A protein and the small-molecule ligand that binds it are described below.
Small molecule (SMILES): CC(=O)N[C@@H]1[C@@H](O)[C@H](O)[C@@H](CO)O[C@H]1O

Binding-site contacts:
Ligand atom C1 contacts residue ASN126 of chain 1.A at 1.4 Å.
Ligand atom O7 contacts residue ASN126 of chain 1.A at 3.6 Å.
Ligand atom C7 contacts residue ASN126 of chain 1.A at 3.5 Å.
Ligand atom C2 contacts residue ASN126 of chain 1.A at 2.5 Å.
Ligand atom O5 contacts residue ASN126 of chain 1.A at 2.4 Å (h-bond).
Ligand atom N2 contacts residue ASN126 of chain 1.A at 2.9 Å (h-bond).
Ligand atom C3 contacts residue ASN126 of chain 1.A at 3.8 Å.
Ligand atom C5 contacts residue ASN126 of chain 1.A at 3.6 Å.
Ligand atom C4 contacts residue ASN126 of chain 1.A at 4.2 Å.

Sequence of chain 1.A:
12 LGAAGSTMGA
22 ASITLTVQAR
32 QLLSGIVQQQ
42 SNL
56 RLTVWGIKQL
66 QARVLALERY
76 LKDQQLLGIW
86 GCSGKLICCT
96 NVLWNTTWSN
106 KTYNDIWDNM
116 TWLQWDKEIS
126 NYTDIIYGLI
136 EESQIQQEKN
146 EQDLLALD